Binding-site contacts:
Ligand atom C6 contacts residue TRP26 of chain 1.A at 3.7 Å (hydrophobic).
Ligand atom C6 contacts residue ALA118 of chain 1.A at 3.3 Å (hydrophobic).
Ligand atom O6 contacts residue TRP26 of chain 1.A at 3.7 Å.
Ligand atom O2 contacts residue LYS74 of chain 1.A at 3.0 Å (salt-bridge).
Ligand atom O5 contacts residue GLN116 of chain 1.A at 3.0 Å (h-bond).
Ligand atom O6 contacts residue LEU76 of chain 1.A at 3.9 Å.
Ligand atom O4 contacts residue ARG112 of chain 1.A at 3.1 Å (salt-bridge).
Ligand atom O2 contacts residue TRP24 of chain 1.A at 2.6 Å (h-bond).
Ligand atom O2 contacts residue ARG112 of chain 1.A at 2.9 Å (salt-bridge).
Ligand atom O6 contacts residue PRO119 of chain 1.A at 3.5 Å.
Ligand atom C5 contacts residue TYR46 of chain 1.A at 3.8 Å (hydrophobic).
Ligand atom C6 contacts residue PRO119 of chain 1.A at 3.7 Å (hydrophobic).
Ligand atom O2 contacts residue GLN116 of chain 1.A at 3.0 Å (h-bond).
Ligand atom C5 contacts residue TRP26 of chain 1.A at 3.7 Å (hydrophobic).
Ligand atom O2 contacts residue TRP26 of chain 1.A at 3.6 Å.
Ligand atom C3 contacts residue ARG112 of chain 1.A at 3.8 Å.
Ligand atom O3 contacts residue GLU78 of chain 1.A at 2.7 Å (salt-bridge).
Ligand atom C1 contacts residue GLN116 of chain 1.A at 3.6 Å.
Ligand atom O3 contacts residue ARG112 of chain 1.A at 3.2 Å (salt-bridge).
Ligand atom O4 contacts residue TYR46 of chain 1.A at 3.7 Å.
Ligand atom O3 contacts residue GLN116 of chain 1.A at 3.1 Å (h-bond).
Ligand atom C6 contacts residue TRP24 of chain 1.A at 3.8 Å (hydrophobic).
Ligand atom O4 contacts residue TRP26 of chain 1.A at 3.8 Å.
Ligand atom O3 contacts residue LYS74 of chain 1.A at 2.8 Å (salt-bridge).
Ligand atom C3 contacts residue GLU78 of chain 1.A at 3.5 Å.
Ligand atom C1 contacts residue TYR46 of chain 1.A at 3.8 Å (hydrophobic).
Ligand atom C6 contacts residue GLN116 of chain 1.A at 3.5 Å.
Ligand atom O2 contacts residue TYR46 of chain 1.A at 3.8 Å.
Ligand atom C1 contacts residue ALA118 of chain 1.A at 3.7 Å (hydrophobic).
Ligand atom C5 contacts residue TRP24 of chain 1.A at 3.7 Å (hydrophobic).
Ligand atom C3 contacts residue LYS74 of chain 1.A at 3.8 Å.
Ligand atom C2 contacts residue LYS74 of chain 1.A at 3.8 Å.
Ligand atom O5 contacts residue ARG112 of chain 1.A at 3.2 Å (salt-bridge).
Ligand atom C1 contacts residue ARG112 of chain 1.A at 3.9 Å.
Ligand atom C6 contacts residue LEU76 of chain 1.A at 3.8 Å (hydrophobic).
Ligand atom O6 contacts residue ASP83 of chain 1.A at 3.9 Å.
Ligand atom C2 contacts residue TRP24 of chain 1.A at 3.5 Å (hydrophobic).
Ligand atom O6 contacts residue GLN116 of chain 1.A at 2.8 Å (h-bond).
Ligand atom C2 contacts residue ALA118 of chain 1.A at 3.6 Å (hydrophobic).
Ligand atom O4 contacts residue GLN116 of chain 1.A at 3.5 Å (h-bond).

Sequence of chain 1.A:
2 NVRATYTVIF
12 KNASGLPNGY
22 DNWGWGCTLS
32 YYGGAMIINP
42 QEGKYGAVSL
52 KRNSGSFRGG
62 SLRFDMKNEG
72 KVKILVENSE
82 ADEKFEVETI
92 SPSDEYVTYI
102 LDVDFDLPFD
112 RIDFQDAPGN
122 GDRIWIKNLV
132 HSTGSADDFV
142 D

This protein binds this small molecule.
Small molecule (SMILES): OC[C@H]1O[C@@H](O[C@H]2[C@H](O)[C@H](O)[C@H](O[C@H]3[C@H](O)[C@H](O)[C@H](O[C@H]4[C@H](O)[C@H](O)[C@H](O[C@H]5[C@H](O)[C@H](O)[C@H](O[C@H]6[C@H](O)[C@H](O)[C@H](O)O[C@@H]6CO)O[C@@H]5CO)O[C@@H]4CO)O[C@@H]3CO)O[C@@H]2CO)[C@@H](O)[C@@H](O)[C@@H]1O